Sequence of chain 1.A:
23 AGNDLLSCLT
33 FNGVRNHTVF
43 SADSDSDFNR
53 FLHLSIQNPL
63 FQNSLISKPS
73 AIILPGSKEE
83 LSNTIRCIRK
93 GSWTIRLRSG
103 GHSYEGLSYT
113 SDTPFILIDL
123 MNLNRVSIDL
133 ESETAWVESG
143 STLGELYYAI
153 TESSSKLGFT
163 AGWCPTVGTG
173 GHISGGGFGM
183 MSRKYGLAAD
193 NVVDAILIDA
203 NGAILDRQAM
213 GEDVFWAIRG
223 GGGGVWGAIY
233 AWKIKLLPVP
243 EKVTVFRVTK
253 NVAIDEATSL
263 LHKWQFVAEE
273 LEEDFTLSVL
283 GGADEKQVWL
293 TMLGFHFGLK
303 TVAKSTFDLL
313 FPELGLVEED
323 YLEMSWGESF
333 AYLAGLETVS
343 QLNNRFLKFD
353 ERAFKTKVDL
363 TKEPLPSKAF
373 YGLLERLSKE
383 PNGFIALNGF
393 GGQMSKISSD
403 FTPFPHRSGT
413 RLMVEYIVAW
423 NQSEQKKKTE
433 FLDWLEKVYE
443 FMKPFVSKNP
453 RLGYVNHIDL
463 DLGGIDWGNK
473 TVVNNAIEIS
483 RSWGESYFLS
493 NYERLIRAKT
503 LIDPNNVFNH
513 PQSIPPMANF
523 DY

This small molecule binds to this protein.
Small molecule (SMILES): CC(=O)N[C@@H]1[C@@H](O)[C@H](O)[C@@H](CO)O[C@H]1O

Binding-site contacts:
Ligand atom C5 contacts residue ASN471 of chain 1.A at 3.6 Å.
Ligand atom C3 contacts residue ASN471 of chain 1.A at 3.7 Å.
Ligand atom O6 contacts residue VAL474 of chain 1.A at 4.0 Å.
Ligand atom C6 contacts residue VAL474 of chain 1.A at 3.9 Å (hydrophobic).
Ligand atom O5 contacts residue THR473 of chain 1.A at 4.2 Å.
Ligand atom O7 contacts residue ASN471 of chain 1.A at 3.2 Å (h-bond).
Ligand atom C5 contacts residue VAL474 of chain 1.A at 4.0 Å (hydrophobic).
Ligand atom C1 contacts residue VAL474 of chain 1.A at 4.0 Å (hydrophobic).
Ligand atom C7 contacts residue ASN471 of chain 1.A at 3.2 Å.
Ligand atom C2 contacts residue ASN471 of chain 1.A at 2.3 Å.
Ligand atom N2 contacts residue ASN471 of chain 1.A at 2.9 Å (h-bond).
Ligand atom C1 contacts residue THR473 of chain 1.A at 3.8 Å.
Ligand atom O5 contacts residue ASN471 of chain 1.A at 2.4 Å (h-bond).
Ligand atom C8 contacts residue ASN471 of chain 1.A at 4.4 Å.
Ligand atom C5 contacts residue THR473 of chain 1.A at 4.3 Å.
Ligand atom C1 contacts residue ASN471 of chain 1.A at 1.4 Å.
Ligand atom O5 contacts residue VAL474 of chain 1.A at 3.2 Å.
Ligand atom C4 contacts residue ASN471 of chain 1.A at 4.1 Å.